Sequence of chain 1.A:
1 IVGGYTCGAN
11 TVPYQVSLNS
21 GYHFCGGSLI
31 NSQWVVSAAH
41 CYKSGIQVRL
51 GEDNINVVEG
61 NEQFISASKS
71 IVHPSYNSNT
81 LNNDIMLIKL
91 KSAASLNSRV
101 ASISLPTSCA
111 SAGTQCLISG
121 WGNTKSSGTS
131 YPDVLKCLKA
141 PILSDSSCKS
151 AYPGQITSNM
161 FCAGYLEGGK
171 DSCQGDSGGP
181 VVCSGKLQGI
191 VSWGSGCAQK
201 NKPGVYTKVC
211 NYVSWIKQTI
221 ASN

Binding-site contacts:
Ligand atom CAB contacts residue TYR5 of chain 1.A at 3.5 Å (hydrophobic).
Ligand atom CAD contacts residue CYS137 of chain 1.A at 3.9 Å (hydrophobic).
Ligand atom CAD contacts residue VAL12 of chain 1.A at 4.1 Å (hydrophobic).
Ligand atom CAB contacts residue LYS139 of chain 1.A at 3.5 Å.
Ligand atom CAD contacts residue TYR5 of chain 1.A at 3.9 Å (hydrophobic).
Ligand atom OAE contacts residue CYS7 of chain 1.A at 4.5 Å.
Ligand atom CAD contacts residue LEU117 of chain 1.A at 4.3 Å (hydrophobic).
Ligand atom CAD contacts residue THR11 of chain 1.A at 3.4 Å.
Ligand atom OAE contacts residue TYR5 of chain 1.A at 2.5 Å (h-bond).
Ligand atom CAD contacts residue CYS7 of chain 1.A at 4.0 Å (hydrophobic).
Ligand atom CAB contacts residue LEU117 of chain 1.A at 3.8 Å (hydrophobic).
Ligand atom NAC contacts residue TYR5 of chain 1.A at 3.5 Å (h-bond).
Ligand atom OAE contacts residue LYS139 of chain 1.A at 3.7 Å.
Ligand atom NAC contacts residue LYS139 of chain 1.A at 4.2 Å.
Ligand atom CAA contacts residue THR11 of chain 1.A at 4.4 Å.

The protein below binds the small molecule below.
Small molecule (SMILES): C[N+](C)(C)[O-]